Binding-site contacts:
Ligand atom O5 contacts residue ASN379 of chain 1.B at 2.4 Å (h-bond).
Ligand atom C5 contacts residue ASN379 of chain 1.B at 3.7 Å.
Ligand atom C4 contacts residue ASN379 of chain 1.B at 4.3 Å.
Ligand atom N2 contacts residue ASN379 of chain 1.B at 2.9 Å (h-bond).
Ligand atom C2 contacts residue ASN379 of chain 1.B at 2.5 Å.
Ligand atom C1 contacts residue ASN379 of chain 1.B at 1.4 Å.
Ligand atom O6 contacts residue ASN379 of chain 1.B at 4.4 Å.
Ligand atom C3 contacts residue ASN379 of chain 1.B at 3.8 Å.
Ligand atom O7 contacts residue ASN379 of chain 1.B at 4.3 Å.
Ligand atom C7 contacts residue ASN379 of chain 1.B at 3.8 Å.

The small molecule below binds the protein below.
Small molecule (SMILES): CC(=O)N[C@H]1[C@H](O[C@H]2[C@H](O)[C@@H](NC(C)=O)CO[C@@H]2CO)O[C@H](CO)[C@@H](O)[C@@H]1O

Sequence of chain 1.B:
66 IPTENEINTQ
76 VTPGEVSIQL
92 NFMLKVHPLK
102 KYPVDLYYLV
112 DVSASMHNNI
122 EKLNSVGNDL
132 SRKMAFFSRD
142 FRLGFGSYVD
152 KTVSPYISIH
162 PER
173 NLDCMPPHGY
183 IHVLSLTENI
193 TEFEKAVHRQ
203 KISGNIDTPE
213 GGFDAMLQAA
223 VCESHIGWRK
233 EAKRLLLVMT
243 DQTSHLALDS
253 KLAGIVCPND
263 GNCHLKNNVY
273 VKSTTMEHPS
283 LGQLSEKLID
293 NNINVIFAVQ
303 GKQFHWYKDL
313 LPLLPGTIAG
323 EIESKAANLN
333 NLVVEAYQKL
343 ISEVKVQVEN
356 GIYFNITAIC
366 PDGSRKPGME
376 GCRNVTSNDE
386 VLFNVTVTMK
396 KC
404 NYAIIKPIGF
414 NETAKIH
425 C